This protein binds this small molecule.
Small molecule (SMILES): O=C1c2cc(-c3ccc(O)cc3)cc(Cc3ccccc3)c2C[C@@H]1Cc1ccc(O)cc1

Sequence of chain 1.M:
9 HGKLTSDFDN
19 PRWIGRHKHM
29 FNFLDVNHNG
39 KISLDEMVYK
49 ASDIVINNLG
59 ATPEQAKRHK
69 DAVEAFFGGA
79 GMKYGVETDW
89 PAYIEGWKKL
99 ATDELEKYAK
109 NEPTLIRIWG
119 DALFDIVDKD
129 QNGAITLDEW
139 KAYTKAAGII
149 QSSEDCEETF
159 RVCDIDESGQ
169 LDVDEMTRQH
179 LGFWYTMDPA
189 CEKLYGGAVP

Binding-site contacts:
Ligand atom C28 contacts residue TYR91 of chain 1.M at 2.9 Å (hydrophobic).
Ligand atom C08 contacts residue HIS178 of chain 1.M at 3.6 Å.
Ligand atom O01 contacts residue ILE114 of chain 1.M at 3.6 Å.
Ligand atom C21 contacts residue MET28 of chain 1.M at 3.5 Å (hydrophobic).
Ligand atom C17 contacts residue LYS48 of chain 1.M at 3.5 Å.
Ligand atom C18 contacts residue ALA49 of chain 1.M at 3.6 Å (hydrophobic).
Ligand atom C28 contacts residue LEU32 of chain 1.M at 3.7 Å (hydrophobic).
Ligand atom C05 contacts residue HIS178 of chain 1.M at 3.7 Å.
Ligand atom C26 contacts residue TRP182 of chain 1.M at 3.7 Å (hydrophobic).
Ligand atom O03 contacts residue HIS25 of chain 1.M at 2.9 Å (h-bond).
Ligand atom C06 contacts residue HIS178 of chain 1.M at 3.4 Å.
Ligand atom C27 contacts residue MET28 of chain 1.M at 3.6 Å (hydrophobic).
Ligand atom C16 contacts residue LEU32 of chain 1.M at 3.6 Å (hydrophobic).
Ligand atom C11 contacts residue TRP117 of chain 1.M at 3.7 Å (hydrophobic).
Ligand atom O02 contacts residue MET174 of chain 1.M at 3.7 Å.
Ligand atom C20 contacts residue TYR141 of chain 1.M at 3.3 Å (hydrophobic).
Ligand atom C01 contacts residue TYR193 of chain 1.M at 3.3 Å (hydrophobic).
Ligand atom C07 contacts residue GLY118 of chain 1.M at 3.5 Å.
Ligand atom O01 contacts residue TYR193 of chain 1.M at 3.3 Å (h-bond).
Ligand atom C27 contacts residue TRP95 of chain 1.M at 3.3 Å (hydrophobic).
Ligand atom O02 contacts residue GLY118 of chain 1.M at 3.5 Å.
Ligand atom C07 contacts residue HIS178 of chain 1.M at 3.4 Å.
Ligand atom C24 contacts residue MET28 of chain 1.M at 3.5 Å (hydrophobic).
Ligand atom C25 contacts residue TRP182 of chain 1.M at 3.5 Å (hydrophobic).
Ligand atom C26 contacts residue TRP95 of chain 1.M at 3.5 Å (hydrophobic).
Ligand atom C27 contacts residue TYR91 of chain 1.M at 3.0 Å (hydrophobic).
Ligand atom C08 contacts residue ILE114 of chain 1.M at 3.4 Å (hydrophobic).
Ligand atom C27 contacts residue HIS25 of chain 1.M at 3.6 Å.
Ligand atom C18 contacts residue LYS48 of chain 1.M at 3.6 Å.
Ligand atom C26 contacts residue MET28 of chain 1.M at 3.5 Å (hydrophobic).
Ligand atom O03 contacts residue TYR91 of chain 1.M at 2.3 Å (h-bond).
Ligand atom O03 contacts residue TRP95 of chain 1.M at 2.7 Å (h-bond).
Ligand atom C08 contacts residue GLY118 of chain 1.M at 3.4 Å.
Ligand atom C23 contacts residue TRP182 of chain 1.M at 3.7 Å (hydrophobic).
Ligand atom C03 contacts residue LEU121 of chain 1.M at 3.6 Å (hydrophobic).
Ligand atom C02 contacts residue TYR193 of chain 1.M at 3.5 Å (hydrophobic).
Ligand atom C06 contacts residue PHE122 of chain 1.M at 3.4 Å (hydrophobic).
Ligand atom O01 contacts residue TRP182 of chain 1.M at 3.5 Å (h-bond).
Ligand atom C26 contacts residue HIS25 of chain 1.M at 3.5 Å.
Ligand atom O01 contacts residue HIS178 of chain 1.M at 2.8 Å.